Binding-site contacts:
Ligand atom CG2 contacts residue GLU63 of chain 1.A at 3.5 Å.
Ligand atom CA contacts residue TYR7 of chain 1.A at 3.1 Å (hydrophobic).
Ligand atom CB contacts residue GLU63 of chain 1.A at 3.6 Å.
Ligand atom CZ contacts residue TYR159 of chain 1.A at 3.6 Å (hydrophobic).
Ligand atom CA contacts residue TYR171 of chain 1.A at 3.5 Å (hydrophobic).
Ligand atom C contacts residue TYR7 of chain 1.A at 3.1 Å (hydrophobic).
Ligand atom CA contacts residue ASP77 of chain 1.A at 3.6 Å.
Ligand atom O contacts residue HIS70 of chain 1.A at 3.2 Å.
Ligand atom O contacts residue TYR84 of chain 1.A at 2.8 Å (h-bond).
Ligand atom CG2 contacts residue TYR171 of chain 1.A at 3.5 Å (hydrophobic).
Ligand atom O contacts residue TYR159 of chain 1.A at 2.6 Å (h-bond).
Ligand atom NE2 contacts residue HIS114 of chain 1.A at 3.1 Å (h-bond).
Ligand atom N contacts residue TYR7 of chain 1.A at 3.0 Å (h-bond).
Ligand atom CB contacts residue ASP77 of chain 1.A at 3.6 Å.
Ligand atom O contacts residue TRP147 of chain 1.A at 2.9 Å (h-bond).
Ligand atom N contacts residue TYR99 of chain 1.A at 3.1 Å (h-bond).
Ligand atom CA contacts residue GLU63 of chain 1.A at 3.5 Å.
Ligand atom CE2 contacts residue TYR99 of chain 1.A at 3.5 Å (hydrophobic).
Ligand atom N contacts residue TYR171 of chain 1.A at 2.8 Å (h-bond).
Ligand atom N contacts residue TYR7 of chain 1.A at 3.5 Å (h-bond).
Ligand atom O contacts residue TYR7 of chain 1.A at 3.5 Å.
Ligand atom CD2 contacts residue TRP147 of chain 1.A at 3.5 Å (hydrophobic).
Ligand atom OXT contacts residue THR80 of chain 1.A at 3.5 Å.
Ligand atom CG contacts residue GLU63 of chain 1.A at 3.5 Å.
Ligand atom O contacts residue LYS66 of chain 1.A at 3.6 Å.
Ligand atom O contacts residue LYS146 of chain 1.A at 2.9 Å (salt-bridge).
Ligand atom N contacts residue GLU63 of chain 1.A at 2.9 Å (salt-bridge).
Ligand atom O contacts residue THR143 of chain 1.A at 2.6 Å (h-bond).
Ligand atom CD1 contacts residue MET45 of chain 1.A at 3.5 Å (hydrophobic).
Ligand atom OXT contacts residue LYS146 of chain 1.A at 3.5 Å (salt-bridge).
Ligand atom O contacts residue GLN155 of chain 1.A at 3.2 Å (h-bond).
Ligand atom CG2 contacts residue TYR59 of chain 1.A at 3.4 Å (hydrophobic).
Ligand atom CD2 contacts residue TYR7 of chain 1.A at 3.5 Å (hydrophobic).
Ligand atom N contacts residue TYR159 of chain 1.A at 3.5 Å.
Ligand atom NE2 contacts residue ARG97 of chain 1.A at 3.5 Å (salt-bridge).
Ligand atom N contacts residue ASP77 of chain 1.A at 2.9 Å (salt-bridge).
Ligand atom CZ contacts residue LEU156 of chain 1.A at 3.4 Å (hydrophobic).
Ligand atom O contacts residue THR73 of chain 1.A at 3.4 Å.
Ligand atom O contacts residue LYS66 of chain 1.A at 2.9 Å (salt-bridge).
Ligand atom CD2 contacts residue TYR99 of chain 1.A at 3.4 Å (hydrophobic).

Sequence of chain 1.A:
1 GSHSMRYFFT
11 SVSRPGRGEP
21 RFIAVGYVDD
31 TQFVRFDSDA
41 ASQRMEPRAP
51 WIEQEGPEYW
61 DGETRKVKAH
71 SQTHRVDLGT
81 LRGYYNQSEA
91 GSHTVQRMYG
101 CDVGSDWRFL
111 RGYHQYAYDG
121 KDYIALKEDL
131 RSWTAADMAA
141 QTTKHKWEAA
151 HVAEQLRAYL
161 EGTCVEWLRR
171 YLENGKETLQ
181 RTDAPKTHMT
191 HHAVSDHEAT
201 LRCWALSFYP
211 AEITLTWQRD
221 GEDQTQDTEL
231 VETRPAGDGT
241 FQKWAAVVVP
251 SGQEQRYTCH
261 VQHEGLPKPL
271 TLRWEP

The protein below binds the small molecule below.
Small molecule (SMILES): CC[C@H](C)[C@H](N)C(=O)N[C@@H](CC(C)C)C(=O)NCC(=O)N[C@@H](CCCCN)C(=O)N[C@@H](Cc1ccccc1)C(=O)N[C@@H](CC(C)C)C(=O)N[C@@H](Cc1cnc[nH]1)C(=O)N[C@@H](CCCN=C(N)N)C(=O)N[C@@H](CC(C)C)C(=O)O